Sequence of chain 1.A:
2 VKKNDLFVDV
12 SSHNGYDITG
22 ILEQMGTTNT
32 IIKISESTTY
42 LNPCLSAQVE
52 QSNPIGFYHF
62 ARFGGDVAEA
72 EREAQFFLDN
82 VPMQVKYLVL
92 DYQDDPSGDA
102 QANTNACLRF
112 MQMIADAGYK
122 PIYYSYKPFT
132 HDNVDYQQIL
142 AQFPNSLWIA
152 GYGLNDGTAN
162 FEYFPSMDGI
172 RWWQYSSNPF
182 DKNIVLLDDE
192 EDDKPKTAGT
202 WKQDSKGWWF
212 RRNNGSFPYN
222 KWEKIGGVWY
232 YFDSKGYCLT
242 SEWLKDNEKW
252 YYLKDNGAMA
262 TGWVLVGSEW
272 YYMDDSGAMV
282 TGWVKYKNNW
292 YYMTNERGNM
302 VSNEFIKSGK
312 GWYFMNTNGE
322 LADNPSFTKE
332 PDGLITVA

This protein binds this small molecule.
Small molecule (SMILES): C[C@H](N)C(=O)O

Binding-site contacts:
Ligand atom C contacts residue AMV1 of chain 1.B at 3.2 Å.
Ligand atom O contacts residue DGL1 of chain 1.F at 2.3 Å (h-bond).
Ligand atom C contacts residue GLY154 of chain 1.A at 3.7 Å.
Ligand atom C contacts residue DGL1 of chain 1.F at 1.4 Å.
Ligand atom CA contacts residue AMV1 of chain 1.B at 2.5 Å.
Ligand atom N contacts residue AMV1 of chain 1.B at 1.4 Å.
Ligand atom N contacts residue DGL1 of chain 1.F at 3.8 Å.
Ligand atom O contacts residue AMV1 of chain 1.B at 2.8 Å (h-bond).
Ligand atom CB contacts residue AMV1 of chain 1.B at 3.8 Å.
Ligand atom CB contacts residue DGL1 of chain 1.F at 3.2 Å.
Ligand atom CB contacts residue GLY154 of chain 1.A at 3.5 Å.
Ligand atom CA contacts residue DGL1 of chain 1.F at 2.5 Å.
Ligand atom CB contacts residue ASN156 of chain 1.A at 4.4 Å.
Ligand atom CA contacts residue TYR153 of chain 1.A at 4.1 Å (hydrophobic).
Ligand atom CA contacts residue GLY154 of chain 1.A at 3.3 Å.
Ligand atom N contacts residue TYR153 of chain 1.A at 3.7 Å.